Sequence of chain 1.B:
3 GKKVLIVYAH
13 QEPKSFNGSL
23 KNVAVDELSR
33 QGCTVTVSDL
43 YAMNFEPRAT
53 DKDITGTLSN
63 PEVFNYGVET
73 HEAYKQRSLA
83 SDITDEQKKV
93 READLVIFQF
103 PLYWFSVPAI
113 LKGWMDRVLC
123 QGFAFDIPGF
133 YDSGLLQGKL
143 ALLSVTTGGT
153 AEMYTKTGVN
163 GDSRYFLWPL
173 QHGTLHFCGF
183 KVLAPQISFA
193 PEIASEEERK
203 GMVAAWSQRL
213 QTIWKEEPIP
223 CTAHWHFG

This small molecule binds to this protein.
Small molecule (SMILES): COc1ccc2[nH]cc(CCNC(C)=O)c2c1

Binding-site contacts:
Ligand atom C5 contacts residue GLY69 of chain 1.B at 3.6 Å.
Ligand atom C5 contacts residue GLU194 of chain 1.A at 4.2 Å.
Ligand atom C8 contacts residue FAD1 of chain 1.C at 3.4 Å.
Ligand atom C6 contacts residue ILE129 of chain 1.B at 3.7 Å (hydrophobic).
Ligand atom C12 contacts residue PHE127 of chain 1.B at 4.0 Å (hydrophobic).
Ligand atom C11 contacts residue TRP106 of chain 1.A at 3.4 Å (hydrophobic).
Ligand atom C11 contacts residue PHE179 of chain 1.B at 3.4 Å (hydrophobic).
Ligand atom N1 contacts residue GLN123 of chain 1.B at 4.2 Å.
Ligand atom C7 contacts residue ILE129 of chain 1.B at 3.9 Å (hydrophobic).
Ligand atom C11 contacts residue FAD1 of chain 1.C at 3.5 Å.
Ligand atom C12 contacts residue PHE179 of chain 1.B at 3.9 Å (hydrophobic).
Ligand atom C12 contacts residue FAD1 of chain 1.C at 3.2 Å.
Ligand atom O1 contacts residue PHE179 of chain 1.B at 3.4 Å.
Ligand atom C9 contacts residue PHE179 of chain 1.B at 4.0 Å (hydrophobic).
Ligand atom C1 contacts residue ILE129 of chain 1.B at 4.2 Å (hydrophobic).
Ligand atom N2 contacts residue FAD1 of chain 1.C at 3.3 Å.
Ligand atom N1 contacts residue ILE129 of chain 1.B at 4.2 Å.
Ligand atom C9 contacts residue FAD1 of chain 1.C at 3.4 Å.
Ligand atom C1 contacts residue FAD1 of chain 1.C at 3.6 Å.
Ligand atom C13 contacts residue FAD1 of chain 1.C at 3.3 Å.
Ligand atom C3 contacts residue PHE179 of chain 1.B at 3.2 Å (hydrophobic).
Ligand atom O2 contacts residue GLY69 of chain 1.B at 3.6 Å.
Ligand atom C4 contacts residue GLY69 of chain 1.B at 3.9 Å.
Ligand atom O2 contacts residue FAD1 of chain 1.C at 3.1 Å.
Ligand atom C3 contacts residue FAD1 of chain 1.C at 3.7 Å.
Ligand atom C3 contacts residue PHE107 of chain 1.A at 3.6 Å (hydrophobic).
Ligand atom C3 contacts residue GLY175 of chain 1.B at 3.7 Å.
Ligand atom C2 contacts residue PHE127 of chain 1.B at 3.6 Å (hydrophobic).
Ligand atom C7 contacts residue FAD1 of chain 1.C at 3.4 Å.
Ligand atom C5 contacts residue FAD1 of chain 1.C at 3.3 Å.
Ligand atom N2 contacts residue PHE127 of chain 1.B at 3.0 Å.
Ligand atom C4 contacts residue FAD1 of chain 1.C at 3.4 Å.
Ligand atom C10 contacts residue PHE179 of chain 1.B at 3.5 Å (hydrophobic).
Ligand atom C2 contacts residue FAD1 of chain 1.C at 3.4 Å.
Ligand atom C8 contacts residue ILE129 of chain 1.B at 4.2 Å (hydrophobic).
Ligand atom C12 contacts residue TRP106 of chain 1.A at 3.4 Å (hydrophobic).
Ligand atom O1 contacts residue FAD1 of chain 1.C at 3.4 Å (h-bond).
Ligand atom C10 contacts residue FAD1 of chain 1.C at 3.4 Å.
Ligand atom C6 contacts residue FAD1 of chain 1.C at 3.5 Å.
Ligand atom C13 contacts residue PHE127 of chain 1.B at 3.6 Å (hydrophobic).

Sequence of chain 1.A:
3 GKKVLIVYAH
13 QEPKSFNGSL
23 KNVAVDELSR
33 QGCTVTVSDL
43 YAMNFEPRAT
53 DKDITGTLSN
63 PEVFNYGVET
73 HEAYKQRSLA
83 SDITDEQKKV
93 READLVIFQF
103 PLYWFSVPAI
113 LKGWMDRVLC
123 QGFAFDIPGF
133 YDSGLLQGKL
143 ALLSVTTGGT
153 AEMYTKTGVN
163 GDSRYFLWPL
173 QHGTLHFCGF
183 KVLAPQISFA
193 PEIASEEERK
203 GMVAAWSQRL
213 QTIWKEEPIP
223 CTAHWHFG